Binding-site contacts:
Ligand atom O6 contacts residue THR89 of chain 2.C at 4.0 Å.
Ligand atom C2 contacts residue SER66 of chain 2.C at 4.5 Å.
Ligand atom C7 contacts residue ASN118 of chain 2.C at 3.5 Å.
Ligand atom C2 contacts residue ASN118 of chain 2.C at 2.5 Å.
Ligand atom O5 contacts residue THR89 of chain 2.C at 4.2 Å.
Ligand atom N2 contacts residue ASN118 of chain 2.C at 2.9 Å (h-bond).
Ligand atom C1 contacts residue ASN118 of chain 2.C at 1.5 Å.
Ligand atom C7 contacts residue TYR90 of chain 2.C at 4.5 Å (hydrophobic).
Ligand atom N2 contacts residue SER66 of chain 2.C at 4.3 Å.
Ligand atom C1 contacts residue THR120 of chain 2.C at 4.3 Å.
Ligand atom C8 contacts residue TYR90 of chain 2.C at 3.5 Å (hydrophobic).
Ligand atom C4 contacts residue THR120 of chain 2.C at 4.4 Å.
Ligand atom C8 contacts residue ASP67 of chain 2.C at 3.9 Å.
Ligand atom C4 contacts residue ASN118 of chain 2.C at 4.2 Å.
Ligand atom O5 contacts residue THR120 of chain 2.C at 3.2 Å (h-bond).
Ligand atom C5 contacts residue THR120 of chain 2.C at 3.8 Å.
Ligand atom C3 contacts residue ASN118 of chain 2.C at 3.8 Å.
Ligand atom C6 contacts residue THR89 of chain 2.C at 4.4 Å.
Ligand atom O5 contacts residue ASN118 of chain 2.C at 2.4 Å (h-bond).
Ligand atom C8 contacts residue SER66 of chain 2.C at 4.0 Å.
Ligand atom C8 contacts residue ASN118 of chain 2.C at 4.2 Å.
Ligand atom C5 contacts residue ASN118 of chain 2.C at 3.7 Å.
Ligand atom C6 contacts residue THR120 of chain 2.C at 3.4 Å.
Ligand atom C7 contacts residue SER66 of chain 2.C at 3.5 Å.
Ligand atom C1 contacts residue THR89 of chain 2.C at 4.1 Å.
Ligand atom C5 contacts residue THR89 of chain 2.C at 4.4 Å.
Ligand atom N2 contacts residue TYR90 of chain 2.C at 4.3 Å.
Ligand atom O7 contacts residue ASN118 of chain 2.C at 4.0 Å.
Ligand atom O7 contacts residue SER66 of chain 2.C at 3.0 Å (h-bond).

Sequence of chain 2.C:
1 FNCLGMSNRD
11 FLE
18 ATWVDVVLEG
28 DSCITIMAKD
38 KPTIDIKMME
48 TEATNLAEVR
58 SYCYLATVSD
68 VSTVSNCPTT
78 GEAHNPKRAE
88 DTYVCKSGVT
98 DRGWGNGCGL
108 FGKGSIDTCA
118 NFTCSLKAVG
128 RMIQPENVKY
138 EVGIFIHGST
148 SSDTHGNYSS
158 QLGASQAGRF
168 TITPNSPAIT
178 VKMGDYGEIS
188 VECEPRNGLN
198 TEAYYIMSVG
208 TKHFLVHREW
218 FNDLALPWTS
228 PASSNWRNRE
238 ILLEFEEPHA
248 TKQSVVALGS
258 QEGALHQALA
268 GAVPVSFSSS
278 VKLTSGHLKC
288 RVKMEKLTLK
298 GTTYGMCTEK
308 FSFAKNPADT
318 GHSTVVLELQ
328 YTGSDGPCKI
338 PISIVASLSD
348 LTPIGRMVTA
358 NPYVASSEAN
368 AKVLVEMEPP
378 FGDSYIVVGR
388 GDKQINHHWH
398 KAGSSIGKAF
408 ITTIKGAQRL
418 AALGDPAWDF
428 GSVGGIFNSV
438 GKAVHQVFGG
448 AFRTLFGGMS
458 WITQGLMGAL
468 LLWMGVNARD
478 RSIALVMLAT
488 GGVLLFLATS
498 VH

A protein and the small-molecule ligand that binds it are described below.
Small molecule (SMILES): CC(=O)N[C@@H]1[C@@H](O)[C@H](O)[C@@H](CO)O[C@H]1O